The small molecule below binds the protein below.
Small molecule (SMILES): O=C[C@H](O)[C@@H](O)[C@H](O)CO

Sequence of chain 1.G:
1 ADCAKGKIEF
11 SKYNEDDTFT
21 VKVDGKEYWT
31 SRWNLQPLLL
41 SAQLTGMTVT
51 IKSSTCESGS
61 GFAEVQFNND

Binding-site contacts:
Ligand atom C4 contacts residue TRP33 of chain 1.G at 4.2 Å (hydrophobic).
Ligand atom C5 contacts residue TRP33 of chain 1.A at 4.0 Å (hydrophobic).
Ligand atom O5 contacts residue ASN34 of chain 1.A at 4.2 Å.
Ligand atom O5 contacts residue TYR13 of chain 1.G at 4.3 Å.
Ligand atom O3 contacts residue TRP33 of chain 1.A at 3.7 Å.
Ligand atom O5 contacts residue TRP33 of chain 1.G at 4.3 Å.
Ligand atom O2 contacts residue TRP33 of chain 1.G at 4.0 Å.
Ligand atom O5 contacts residue TRP33 of chain 1.A at 4.0 Å.
Ligand atom O5 contacts residue ARG32 of chain 1.A at 4.1 Å.
Ligand atom O4 contacts residue ASN34 of chain 1.A at 2.9 Å (h-bond).
Ligand atom O4 contacts residue TRP33 of chain 1.G at 3.3 Å.
Ligand atom C4 contacts residue ASN34 of chain 1.A at 4.3 Å.
Ligand atom O5 contacts residue ASP17 of chain 1.G at 4.2 Å.
Ligand atom O3 contacts residue ASN34 of chain 1.A at 4.5 Å.

Sequence of chain 1.A:
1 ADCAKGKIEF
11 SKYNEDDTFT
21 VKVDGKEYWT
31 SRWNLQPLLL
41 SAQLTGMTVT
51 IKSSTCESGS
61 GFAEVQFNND